Sequence of chain 1.C:
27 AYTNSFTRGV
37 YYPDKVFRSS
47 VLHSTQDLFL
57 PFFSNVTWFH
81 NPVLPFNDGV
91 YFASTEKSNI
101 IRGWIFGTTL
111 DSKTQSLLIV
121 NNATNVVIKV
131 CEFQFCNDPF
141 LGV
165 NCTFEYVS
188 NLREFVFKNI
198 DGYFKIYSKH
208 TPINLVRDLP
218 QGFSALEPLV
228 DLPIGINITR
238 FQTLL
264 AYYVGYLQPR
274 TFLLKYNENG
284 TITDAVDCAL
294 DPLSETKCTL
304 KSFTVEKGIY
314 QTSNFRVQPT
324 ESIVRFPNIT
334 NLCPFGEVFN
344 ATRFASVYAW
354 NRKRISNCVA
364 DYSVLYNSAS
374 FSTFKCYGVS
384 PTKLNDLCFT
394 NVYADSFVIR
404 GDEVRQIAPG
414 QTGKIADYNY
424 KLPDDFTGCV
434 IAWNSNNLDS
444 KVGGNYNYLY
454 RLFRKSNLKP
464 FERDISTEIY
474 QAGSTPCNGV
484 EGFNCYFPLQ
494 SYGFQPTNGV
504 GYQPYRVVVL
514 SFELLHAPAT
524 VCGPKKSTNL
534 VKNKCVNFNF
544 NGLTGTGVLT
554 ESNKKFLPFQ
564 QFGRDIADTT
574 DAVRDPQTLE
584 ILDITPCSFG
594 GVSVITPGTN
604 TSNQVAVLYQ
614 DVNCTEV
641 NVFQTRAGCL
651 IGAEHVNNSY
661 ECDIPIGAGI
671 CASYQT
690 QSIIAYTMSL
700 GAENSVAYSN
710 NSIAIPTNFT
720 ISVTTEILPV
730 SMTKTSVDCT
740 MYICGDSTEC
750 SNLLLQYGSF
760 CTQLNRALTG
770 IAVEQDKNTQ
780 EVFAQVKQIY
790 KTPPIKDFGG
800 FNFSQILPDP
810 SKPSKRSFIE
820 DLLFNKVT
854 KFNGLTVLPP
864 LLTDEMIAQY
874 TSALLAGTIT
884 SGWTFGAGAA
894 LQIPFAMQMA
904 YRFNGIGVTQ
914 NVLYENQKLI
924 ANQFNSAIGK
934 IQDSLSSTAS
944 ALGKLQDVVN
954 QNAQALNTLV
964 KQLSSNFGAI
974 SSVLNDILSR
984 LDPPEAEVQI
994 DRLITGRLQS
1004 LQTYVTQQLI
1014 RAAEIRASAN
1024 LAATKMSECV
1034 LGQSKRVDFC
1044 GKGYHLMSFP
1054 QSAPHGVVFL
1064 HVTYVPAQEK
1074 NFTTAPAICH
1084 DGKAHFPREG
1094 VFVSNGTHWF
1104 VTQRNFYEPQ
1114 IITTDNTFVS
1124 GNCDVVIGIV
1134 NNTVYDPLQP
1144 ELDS

A protein and the small-molecule ligand that binds it are described below.
Small molecule (SMILES): CC(=O)N[C@H]1[C@H](O[C@H]2[C@H](O)[C@@H](NC(C)=O)CO[C@@H]2CO)O[C@H](CO)[C@@H](O)[C@@H]1O

Binding-site contacts:
Ligand atom C1 contacts residue GLN804 of chain 1.C at 4.4 Å.
Ligand atom C5 contacts residue GLN804 of chain 1.C at 3.5 Å.
Ligand atom O5 contacts residue ASN801 of chain 1.C at 2.4 Å (h-bond).
Ligand atom C6 contacts residue GLN804 of chain 1.C at 3.7 Å.
Ligand atom C1 contacts residue SER803 of chain 1.C at 3.1 Å.
Ligand atom C3 contacts residue SER803 of chain 1.C at 4.0 Å.
Ligand atom O6 contacts residue GLN935 of chain 1.C at 4.4 Å.
Ligand atom C5 contacts residue SER803 of chain 1.C at 3.9 Å.
Ligand atom O5 contacts residue GLN804 of chain 1.C at 4.0 Å.
Ligand atom C8 contacts residue GLN804 of chain 1.C at 4.0 Å.
Ligand atom C4 contacts residue ASN801 of chain 1.C at 4.2 Å.
Ligand atom N2 contacts residue SER803 of chain 1.C at 4.1 Å.
Ligand atom O7 contacts residue ASN801 of chain 1.C at 4.2 Å.
Ligand atom C2 contacts residue SER803 of chain 1.C at 3.9 Å.
Ligand atom C1 contacts residue ASN801 of chain 1.C at 1.4 Å.
Ligand atom C3 contacts residue ASN801 of chain 1.C at 3.8 Å.
Ligand atom C5 contacts residue ASN801 of chain 1.C at 3.6 Å.
Ligand atom O6 contacts residue GLN804 of chain 1.C at 3.7 Å.
Ligand atom N2 contacts residue ASN801 of chain 1.C at 2.9 Å (h-bond).
Ligand atom O5 contacts residue SER803 of chain 1.C at 3.8 Å.
Ligand atom C7 contacts residue ASN801 of chain 1.C at 3.8 Å.
Ligand atom C2 contacts residue ASN801 of chain 1.C at 2.5 Å.